The small molecule below binds the protein below.
Small molecule (SMILES): Cc1cc(C)nc(SCC(=O)/N=c2/[nH]cc(Cc3cccc(C(F)(F)F)c3)s2)n1

Binding-site contacts:
Ligand atom C18 contacts residue MET199 of chain 1.A at 3.5 Å (hydrophobic).
Ligand atom S contacts residue NAD1 of chain 1.B at 3.4 Å (h-bond).
Ligand atom C11 contacts residue LEU207 of chain 1.A at 4.1 Å (hydrophobic).
Ligand atom C5 contacts residue GLY96 of chain 1.A at 3.3 Å.
Ligand atom C5 contacts residue NAD1 of chain 1.B at 3.8 Å.
Ligand atom C18 contacts residue ILE202 of chain 1.A at 4.0 Å (hydrophobic).
Ligand atom C6 contacts residue PHE97 of chain 1.A at 4.0 Å (hydrophobic).
Ligand atom S1 contacts residue PHE97 of chain 1.A at 4.0 Å.
Ligand atom S1 contacts residue MET98 of chain 1.A at 3.4 Å (h-bond).
Ligand atom F contacts residue ALA201 of chain 1.A at 4.0 Å.
Ligand atom C1 contacts residue NAD1 of chain 1.B at 3.6 Å.
Ligand atom C contacts residue NAD1 of chain 1.B at 3.7 Å.
Ligand atom F1 contacts residue ALA206 of chain 1.A at 4.0 Å.
Ligand atom C12 contacts residue LEU207 of chain 1.A at 3.9 Å (hydrophobic).
Ligand atom F1 contacts residue ALA201 of chain 1.A at 3.9 Å.
Ligand atom C13 contacts residue LEU207 of chain 1.A at 3.9 Å (hydrophobic).
Ligand atom C10 contacts residue GLN100 of chain 1.A at 4.0 Å.
Ligand atom C10 contacts residue MET98 of chain 1.A at 3.5 Å (hydrophobic).
Ligand atom C6 contacts residue GLY96 of chain 1.A at 3.5 Å.
Ligand atom C11 contacts residue GLN100 of chain 1.A at 4.1 Å.
Ligand atom O contacts residue GLY96 of chain 1.A at 3.6 Å (h-bond).
Ligand atom F2 contacts residue ALA201 of chain 1.A at 3.6 Å.
Ligand atom O contacts residue MET98 of chain 1.A at 3.8 Å.
Ligand atom C2 contacts residue TYR158 of chain 1.A at 4.1 Å (hydrophobic).
Ligand atom C7 contacts residue PHE97 of chain 1.A at 4.1 Å (hydrophobic).
Ligand atom C17 contacts residue ALA206 of chain 1.A at 4.0 Å (hydrophobic).
Ligand atom F1 contacts residue ILE202 of chain 1.A at 3.1 Å.
Ligand atom C12 contacts residue GLN100 of chain 1.A at 3.4 Å.
Ligand atom C14 contacts residue LEU207 of chain 1.A at 4.0 Å (hydrophobic).
Ligand atom C contacts residue PHE149 of chain 1.A at 4.0 Å (hydrophobic).
Ligand atom C4 contacts residue NAD1 of chain 1.B at 3.5 Å.
Ligand atom C9 contacts residue PHE97 of chain 1.A at 4.0 Å (hydrophobic).
Ligand atom C9 contacts residue MET98 of chain 1.A at 3.7 Å (hydrophobic).
Ligand atom O contacts residue PHE97 of chain 1.A at 3.3 Å.
Ligand atom C13 contacts residue GLN100 of chain 1.A at 3.5 Å.
Ligand atom C17 contacts residue ALA201 of chain 1.A at 4.1 Å (hydrophobic).
Ligand atom S contacts residue GLY96 of chain 1.A at 3.4 Å (h-bond).
Ligand atom N1 contacts residue NAD1 of chain 1.B at 2.7 Å (h-bond).
Ligand atom F2 contacts residue ALA206 of chain 1.A at 2.9 Å.
Ligand atom F1 contacts residue ALA198 of chain 1.A at 3.5 Å.

Sequence of chain 1.A:
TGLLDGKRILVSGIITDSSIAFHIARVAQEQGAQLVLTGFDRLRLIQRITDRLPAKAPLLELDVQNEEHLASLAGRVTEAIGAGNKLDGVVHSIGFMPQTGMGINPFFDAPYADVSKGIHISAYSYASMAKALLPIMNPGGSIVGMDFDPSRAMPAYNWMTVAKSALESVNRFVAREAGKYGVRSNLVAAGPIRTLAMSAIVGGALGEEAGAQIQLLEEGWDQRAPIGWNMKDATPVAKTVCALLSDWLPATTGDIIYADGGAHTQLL